Binding-site contacts:
Ligand atom N contacts residue TYR181 of chain 1.A at 4.0 Å.
Ligand atom N5 contacts residue NI1 of chain 1.C at 1.8 Å (h-bond).
Ligand atom O contacts residue PHE189 of chain 1.A at 3.8 Å.
Ligand atom N contacts residue ASN202 of chain 1.A at 1.8 Å (h-bond).
Ligand atom O contacts residue HIS192 of chain 1.A at 3.0 Å.
Ligand atom C3 contacts residue NI1 of chain 1.C at 2.7 Å.
Ligand atom C3 contacts residue HIS192 of chain 1.A at 4.0 Å.
Ligand atom N5 contacts residue HIS192 of chain 1.A at 3.9 Å.
Ligand atom N3 contacts residue LYS210 of chain 1.A at 3.7 Å.
Ligand atom C3 contacts residue HIS280 of chain 1.A at 3.6 Å.
Ligand atom N5 contacts residue HIS280 of chain 1.A at 2.9 Å (h-bond).
Ligand atom O contacts residue NI1 of chain 1.C at 2.1 Å (h-bond).
Ligand atom N1 contacts residue ALA292 of chain 1.A at 4.1 Å.
Ligand atom N3 contacts residue ASN202 of chain 1.A at 1.8 Å (h-bond).
Ligand atom N4 contacts residue NI1 of chain 1.C at 2.6 Å (h-bond).
Ligand atom N5 contacts residue GLU194 of chain 1.A at 2.7 Å (salt-bridge).
Ligand atom C1 contacts residue ALA292 of chain 1.A at 4.1 Å (hydrophobic).
Ligand atom C2 contacts residue PHE189 of chain 1.A at 3.8 Å (hydrophobic).
Ligand atom O contacts residue HIS280 of chain 1.A at 3.0 Å (h-bond).
Ligand atom N5 contacts residue SER200 of chain 1.A at 3.1 Å (h-bond).
Ligand atom N3 contacts residue TRP212 of chain 1.A at 3.3 Å.
Ligand atom N2 contacts residue ALA290 of chain 1.A at 3.8 Å.
Ligand atom C1 contacts residue ASN202 of chain 1.A at 3.9 Å.
Ligand atom C1 contacts residue TYR181 of chain 1.A at 3.6 Å (hydrophobic).
Ligand atom N4 contacts residue SER200 of chain 1.A at 3.8 Å.
Ligand atom N contacts residue ALA292 of chain 1.A at 3.7 Å.
Ligand atom N4 contacts residue GLU194 of chain 1.A at 4.0 Å.
Ligand atom N2 contacts residue LYS210 of chain 1.A at 3.8 Å.
Ligand atom O contacts residue GLU194 of chain 1.A at 4.1 Å.
Ligand atom C3 contacts residue TRP212 of chain 1.A at 4.0 Å (hydrophobic).
Ligand atom C2 contacts residue TRP212 of chain 1.A at 3.8 Å (hydrophobic).
Ligand atom C contacts residue ASN202 of chain 1.A at 2.7 Å.
Ligand atom N1 contacts residue ASN202 of chain 1.A at 2.6 Å (h-bond).
Ligand atom C contacts residue TRP212 of chain 1.A at 3.9 Å (hydrophobic).
Ligand atom N2 contacts residue ASN202 of chain 1.A at 0.9 Å (h-bond).
Ligand atom N5 contacts residue EDO1 of chain 1.K at 3.1 Å (h-bond).
Ligand atom N contacts residue ALA290 of chain 1.A at 3.9 Å.
Ligand atom N4 contacts residue HIS280 of chain 1.A at 3.6 Å.
Ligand atom N4 contacts residue EDO1 of chain 1.K at 3.5 Å (h-bond).
Ligand atom N4 contacts residue TRP212 of chain 1.A at 3.9 Å.

Sequence of chain 1.A:
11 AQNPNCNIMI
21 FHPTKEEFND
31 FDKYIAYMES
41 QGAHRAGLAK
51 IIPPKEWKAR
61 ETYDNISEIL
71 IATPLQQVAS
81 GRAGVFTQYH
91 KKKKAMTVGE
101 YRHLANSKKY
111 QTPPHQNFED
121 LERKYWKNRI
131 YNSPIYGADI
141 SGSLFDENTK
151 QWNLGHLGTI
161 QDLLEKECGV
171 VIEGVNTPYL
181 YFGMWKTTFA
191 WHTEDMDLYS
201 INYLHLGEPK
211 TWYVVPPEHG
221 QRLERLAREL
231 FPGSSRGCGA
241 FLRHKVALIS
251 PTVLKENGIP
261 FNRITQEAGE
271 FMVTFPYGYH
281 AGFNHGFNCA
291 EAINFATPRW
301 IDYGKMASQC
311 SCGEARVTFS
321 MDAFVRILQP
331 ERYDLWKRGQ

A small-molecule ligand and the protein it binds are described below.
Small molecule (SMILES): Cn1nn[nH+]c1CC(=O)N[NH3+]